Binding-site contacts:
Ligand atom C3C contacts residue VAL98 of chain 1.B at 3.7 Å (hydrophobic).
Ligand atom CAB contacts residue LEU106 of chain 1.B at 3.6 Å (hydrophobic).
Ligand atom CHC contacts residue LEU106 of chain 1.B at 3.5 Å (hydrophobic).
Ligand atom CMD contacts residue PHE41 of chain 1.B at 3.5 Å (hydrophobic).
Ligand atom C4A contacts residue HIS92 of chain 1.B at 3.7 Å.
Ligand atom C2B contacts residue VAL67 of chain 1.B at 3.5 Å (hydrophobic).
Ligand atom CAD contacts residue LEU96 of chain 1.B at 3.6 Å (hydrophobic).
Ligand atom C3D contacts residue LEU96 of chain 1.B at 3.5 Å (hydrophobic).
Ligand atom C4D contacts residue HIS63 of chain 1.B at 3.6 Å.
Ligand atom NB contacts residue VAL67 of chain 1.B at 3.7 Å.
Ligand atom CBC contacts residue ASN102 of chain 1.B at 3.7 Å.
Ligand atom CBC contacts residue PHE41 of chain 1.B at 3.7 Å (hydrophobic).
Ligand atom NA contacts residue HIS92 of chain 1.B at 3.3 Å (h-bond).
Ligand atom C1B contacts residue VAL67 of chain 1.B at 3.8 Å (hydrophobic).
Ligand atom C1B contacts residue HIS92 of chain 1.B at 3.8 Å.
Ligand atom CAC contacts residue VAL98 of chain 1.B at 3.8 Å (hydrophobic).
Ligand atom CMA contacts residue LEU88 of chain 1.B at 3.6 Å (hydrophobic).
Ligand atom CMB contacts residue VAL67 of chain 1.B at 3.0 Å (hydrophobic).
Ligand atom CHD contacts residue PHE42 of chain 1.B at 3.7 Å (hydrophobic).
Ligand atom NI contacts residue HIS92 of chain 1.B at 3.3 Å.
Ligand atom C1D contacts residue HIS63 of chain 1.B at 3.8 Å.
Ligand atom C2D contacts residue LEU96 of chain 1.B at 3.8 Å (hydrophobic).
Ligand atom CMC contacts residue ASN102 of chain 1.B at 3.2 Å.
Ligand atom C3A contacts residue LEU88 of chain 1.B at 3.7 Å (hydrophobic).
Ligand atom CMC contacts residue LEU106 of chain 1.B at 3.7 Å (hydrophobic).
Ligand atom CAA contacts residue LYS66 of chain 1.B at 3.7 Å.
Ligand atom CHB contacts residue LEU88 of chain 1.B at 3.6 Å (hydrophobic).
Ligand atom CHA contacts residue HIS63 of chain 1.B at 3.7 Å.
Ligand atom CHD contacts residue VAL98 of chain 1.B at 3.7 Å (hydrophobic).
Ligand atom CBC contacts residue THR38 of chain 1.B at 3.4 Å.
Ligand atom NB contacts residue HIS92 of chain 1.B at 3.5 Å (h-bond).
Ligand atom CMD contacts residue PHE42 of chain 1.B at 3.7 Å (hydrophobic).
Ligand atom ND contacts residue HIS63 of chain 1.B at 3.6 Å (h-bond).
Ligand atom CMC contacts residue PHE103 of chain 1.B at 3.7 Å (hydrophobic).
Ligand atom CHB contacts residue VAL67 of chain 1.B at 3.8 Å (hydrophobic).
Ligand atom NA contacts residue VAL67 of chain 1.B at 3.8 Å.
Ligand atom CBD contacts residue HIS63 of chain 1.B at 3.6 Å.
Ligand atom C4D contacts residue LEU96 of chain 1.B at 3.7 Å (hydrophobic).
Ligand atom CAC contacts residue PHE42 of chain 1.B at 3.8 Å (hydrophobic).
Ligand atom CBB contacts residue VAL137 of chain 1.B at 3.7 Å (hydrophobic).

Sequence of chain 1.B:
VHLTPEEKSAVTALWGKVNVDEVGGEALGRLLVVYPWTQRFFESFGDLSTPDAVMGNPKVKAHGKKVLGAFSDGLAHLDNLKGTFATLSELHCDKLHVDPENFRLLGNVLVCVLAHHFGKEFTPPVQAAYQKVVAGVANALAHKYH

A protein and the small-molecule ligand that binds it are described below.
Small molecule (SMILES): C=CC1=C(C)C2=N3->[Ni]45<-N6=C(C=c7c(C)c(C=C)c(n74)=C2)C(C)=C(CCC(=O)O)C6=Cc2c(CCC(=O)O)c(C)c(n25)C=C13